Binding-site contacts:
Ligand atom C03 contacts residue MET195 of chain 1.C at 4.2 Å (hydrophobic).
Ligand atom C01 contacts residue ILE258 of chain 1.C at 3.8 Å (hydrophobic).
Ligand atom C12 contacts residue ILE258 of chain 1.C at 3.7 Å (hydrophobic).
Ligand atom C08 contacts residue PHE294 of chain 1.C at 3.6 Å (hydrophobic).
Ligand atom C03 contacts residue LEU241 of chain 1.C at 3.8 Å (hydrophobic).
Ligand atom C24 contacts residue MET195 of chain 1.C at 4.1 Å (hydrophobic).
Ligand atom O26 contacts residue MET195 of chain 1.C at 3.2 Å.
Ligand atom C18 contacts residue SER290 of chain 1.C at 3.9 Å.
Ligand atom C02 contacts residue ILE258 of chain 1.C at 4.3 Å (hydrophobic).
Ligand atom C14 contacts residue MET279 of chain 1.C at 3.8 Å (hydrophobic).
Ligand atom C12 contacts residue PHE262 of chain 1.C at 4.1 Å (hydrophobic).
Ligand atom C28 contacts residue MET195 of chain 1.C at 4.2 Å (hydrophobic).
Ligand atom C06 contacts residue HIS82 of chain 1.C at 3.2 Å.
Ligand atom C03 contacts residue PHE294 of chain 1.C at 4.2 Å (hydrophobic).
Ligand atom C09 contacts residue PHE294 of chain 1.C at 3.6 Å (hydrophobic).
Ligand atom C18 contacts residue MET279 of chain 1.C at 3.3 Å (hydrophobic).
Ligand atom C04 contacts residue LEU241 of chain 1.C at 3.6 Å (hydrophobic).
Ligand atom C04 contacts residue ASP240 of chain 1.C at 4.2 Å.
Ligand atom C07 contacts residue PHE262 of chain 1.C at 3.8 Å (hydrophobic).
Ligand atom C10 contacts residue PHE294 of chain 1.C at 3.5 Å (hydrophobic).
Ligand atom C15 contacts residue MET279 of chain 1.C at 3.6 Å (hydrophobic).
Ligand atom C04 contacts residue MET195 of chain 1.C at 3.5 Å (hydrophobic).
Ligand atom O13 contacts residue PHE294 of chain 1.C at 3.5 Å.
Ligand atom C23 contacts residue MET195 of chain 1.C at 3.8 Å (hydrophobic).
Ligand atom C18 contacts residue PHE294 of chain 1.C at 3.9 Å (hydrophobic).
Ligand atom O13 contacts residue GLN291 of chain 1.C at 3.4 Å (h-bond).
Ligand atom O13 contacts residue ILE258 of chain 1.C at 4.2 Å.
Ligand atom O05 contacts residue MET195 of chain 1.C at 3.6 Å.
Ligand atom C01 contacts residue HIS82 of chain 1.C at 4.0 Å.
Ligand atom C27 contacts residue MET195 of chain 1.C at 3.6 Å (hydrophobic).
Ligand atom O11 contacts residue PHE294 of chain 1.C at 3.9 Å.
Ligand atom C12 contacts residue PHE294 of chain 1.C at 4.1 Å (hydrophobic).
Ligand atom C17 contacts residue PHE294 of chain 1.C at 3.8 Å (hydrophobic).
Ligand atom C21 contacts residue MET195 of chain 1.C at 3.6 Å (hydrophobic).
Ligand atom C15 contacts residue PHE294 of chain 1.C at 3.6 Å (hydrophobic).
Ligand atom C22 contacts residue MET195 of chain 1.C at 3.6 Å (hydrophobic).
Ligand atom O25 contacts residue MET195 of chain 1.C at 3.4 Å.
Ligand atom C14 contacts residue PHE294 of chain 1.C at 3.4 Å (hydrophobic).
Ligand atom O26 contacts residue SER196 of chain 1.C at 4.2 Å.
Ligand atom C16 contacts residue PHE294 of chain 1.C at 3.8 Å (hydrophobic).

The small molecule below binds the protein below.
Small molecule (SMILES): COc1ccc(-c2cc(C)cc3c2O[C@H](C2CCOCC2)C=C3O)cc1OC

Sequence of chain 1.C:
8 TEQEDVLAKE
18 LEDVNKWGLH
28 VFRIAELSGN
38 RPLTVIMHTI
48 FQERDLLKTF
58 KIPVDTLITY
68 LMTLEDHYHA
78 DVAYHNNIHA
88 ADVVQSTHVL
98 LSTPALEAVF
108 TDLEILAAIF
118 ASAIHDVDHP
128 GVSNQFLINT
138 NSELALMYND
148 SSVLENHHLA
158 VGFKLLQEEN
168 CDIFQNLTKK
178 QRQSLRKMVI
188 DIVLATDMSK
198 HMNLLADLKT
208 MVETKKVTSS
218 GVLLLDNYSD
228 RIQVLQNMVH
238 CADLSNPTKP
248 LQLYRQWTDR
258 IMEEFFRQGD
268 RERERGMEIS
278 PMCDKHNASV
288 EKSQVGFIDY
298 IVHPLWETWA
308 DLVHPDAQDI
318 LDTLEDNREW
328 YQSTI